The small molecule below binds the protein below.
Small molecule (SMILES): CC(=O)N[C@H]1[C@H](O[C@H]2[C@H](O)[C@@H](NC(C)=O)CO[C@@H]2CO)O[C@H](CO)[C@@H](O)[C@@H]1O

Binding-site contacts:
Ligand atom O7 contacts residue GLU1858 of chain 1.A at 3.7 Å.
Ligand atom C3 contacts residue ASN1658 of chain 1.A at 3.8 Å.
Ligand atom N2 contacts residue ASN1658 of chain 1.A at 2.9 Å (h-bond).
Ligand atom C7 contacts residue MET545 of chain 1.A at 4.4 Å (hydrophobic).
Ligand atom C8 contacts residue ASN1658 of chain 1.A at 4.5 Å.
Ligand atom C4 contacts residue ASN1658 of chain 1.A at 4.3 Å.
Ligand atom O6 contacts residue ASN1658 of chain 1.A at 4.3 Å.
Ligand atom C5 contacts residue ASN1658 of chain 1.A at 3.7 Å.
Ligand atom O7 contacts residue ASN1658 of chain 1.A at 3.5 Å (h-bond).
Ligand atom N2 contacts residue ILE541 of chain 1.A at 4.1 Å.
Ligand atom C1 contacts residue ASN1658 of chain 1.A at 1.4 Å.
Ligand atom C6 contacts residue ASN1658 of chain 1.A at 4.3 Å.
Ligand atom C7 contacts residue ASN1658 of chain 1.A at 3.4 Å.
Ligand atom O5 contacts residue ASN1658 of chain 1.A at 2.4 Å (h-bond).
Ligand atom C8 contacts residue ILE541 of chain 1.A at 4.3 Å (hydrophobic).
Ligand atom C2 contacts residue ASN1658 of chain 1.A at 2.5 Å.
Ligand atom C8 contacts residue MET545 of chain 1.A at 3.6 Å (hydrophobic).

Sequence of chain 1.A:
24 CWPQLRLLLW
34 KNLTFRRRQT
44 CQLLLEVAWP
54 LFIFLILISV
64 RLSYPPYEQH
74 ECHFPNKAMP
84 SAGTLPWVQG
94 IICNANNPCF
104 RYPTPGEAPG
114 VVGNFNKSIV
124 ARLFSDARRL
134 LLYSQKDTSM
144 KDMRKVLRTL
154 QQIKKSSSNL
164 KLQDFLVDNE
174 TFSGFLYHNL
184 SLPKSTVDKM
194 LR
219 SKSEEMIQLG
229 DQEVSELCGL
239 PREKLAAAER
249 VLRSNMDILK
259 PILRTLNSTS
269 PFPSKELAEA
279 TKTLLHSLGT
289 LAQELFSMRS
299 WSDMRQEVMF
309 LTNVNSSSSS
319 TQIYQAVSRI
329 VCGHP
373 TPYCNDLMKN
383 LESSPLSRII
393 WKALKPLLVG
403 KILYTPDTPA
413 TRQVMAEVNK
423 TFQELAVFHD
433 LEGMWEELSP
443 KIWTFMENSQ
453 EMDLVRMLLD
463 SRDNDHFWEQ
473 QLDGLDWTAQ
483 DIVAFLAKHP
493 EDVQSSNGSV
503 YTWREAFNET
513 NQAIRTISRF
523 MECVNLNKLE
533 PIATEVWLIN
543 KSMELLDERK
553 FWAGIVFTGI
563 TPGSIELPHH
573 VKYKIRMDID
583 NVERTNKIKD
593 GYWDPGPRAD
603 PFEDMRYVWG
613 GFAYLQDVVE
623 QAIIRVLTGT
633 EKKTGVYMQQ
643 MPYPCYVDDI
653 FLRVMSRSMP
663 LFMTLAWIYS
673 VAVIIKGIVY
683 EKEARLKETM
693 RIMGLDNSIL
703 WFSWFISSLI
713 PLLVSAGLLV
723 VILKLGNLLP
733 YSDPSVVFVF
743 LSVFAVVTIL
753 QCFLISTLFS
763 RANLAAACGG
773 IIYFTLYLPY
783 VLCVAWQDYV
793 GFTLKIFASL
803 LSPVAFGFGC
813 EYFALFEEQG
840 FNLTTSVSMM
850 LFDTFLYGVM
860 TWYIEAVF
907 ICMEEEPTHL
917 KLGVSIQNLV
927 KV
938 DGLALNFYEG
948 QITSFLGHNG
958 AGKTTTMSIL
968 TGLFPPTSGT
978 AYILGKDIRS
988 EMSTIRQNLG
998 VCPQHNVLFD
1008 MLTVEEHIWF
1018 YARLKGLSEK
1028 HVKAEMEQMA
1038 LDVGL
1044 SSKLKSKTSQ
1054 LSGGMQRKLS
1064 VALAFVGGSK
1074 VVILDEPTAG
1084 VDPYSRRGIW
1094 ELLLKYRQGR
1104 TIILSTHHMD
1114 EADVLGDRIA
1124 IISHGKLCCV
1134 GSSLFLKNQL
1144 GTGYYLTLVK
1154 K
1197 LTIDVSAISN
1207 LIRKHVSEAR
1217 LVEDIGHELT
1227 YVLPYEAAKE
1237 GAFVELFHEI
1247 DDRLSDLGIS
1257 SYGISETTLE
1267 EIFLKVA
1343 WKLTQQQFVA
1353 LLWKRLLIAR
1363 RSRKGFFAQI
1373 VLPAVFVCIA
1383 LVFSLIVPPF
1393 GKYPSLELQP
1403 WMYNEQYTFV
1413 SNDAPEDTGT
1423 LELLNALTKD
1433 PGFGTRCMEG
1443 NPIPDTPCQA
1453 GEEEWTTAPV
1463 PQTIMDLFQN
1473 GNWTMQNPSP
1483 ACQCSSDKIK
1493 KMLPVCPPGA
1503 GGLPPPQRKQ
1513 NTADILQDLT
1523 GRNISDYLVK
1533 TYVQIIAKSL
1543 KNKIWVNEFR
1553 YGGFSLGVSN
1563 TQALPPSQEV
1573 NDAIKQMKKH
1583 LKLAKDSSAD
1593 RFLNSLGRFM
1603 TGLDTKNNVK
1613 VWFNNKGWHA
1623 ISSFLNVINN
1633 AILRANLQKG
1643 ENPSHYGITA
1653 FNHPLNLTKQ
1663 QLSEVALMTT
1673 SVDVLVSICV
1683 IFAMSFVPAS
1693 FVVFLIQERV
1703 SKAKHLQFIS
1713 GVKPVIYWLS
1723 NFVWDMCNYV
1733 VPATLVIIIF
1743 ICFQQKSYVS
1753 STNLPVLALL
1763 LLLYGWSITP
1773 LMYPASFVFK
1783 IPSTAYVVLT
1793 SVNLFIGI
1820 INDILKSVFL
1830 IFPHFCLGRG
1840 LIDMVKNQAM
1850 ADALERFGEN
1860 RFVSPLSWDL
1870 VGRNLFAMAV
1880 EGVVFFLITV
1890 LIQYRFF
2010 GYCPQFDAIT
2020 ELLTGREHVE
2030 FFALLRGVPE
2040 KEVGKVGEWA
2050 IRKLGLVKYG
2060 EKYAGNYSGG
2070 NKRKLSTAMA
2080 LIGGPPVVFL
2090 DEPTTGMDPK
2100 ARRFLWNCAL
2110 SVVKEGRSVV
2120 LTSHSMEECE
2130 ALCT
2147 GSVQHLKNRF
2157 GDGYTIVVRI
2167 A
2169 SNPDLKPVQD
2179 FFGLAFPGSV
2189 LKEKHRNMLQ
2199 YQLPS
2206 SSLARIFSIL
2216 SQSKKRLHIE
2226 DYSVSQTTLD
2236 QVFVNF